Sequence of chain 1.B:
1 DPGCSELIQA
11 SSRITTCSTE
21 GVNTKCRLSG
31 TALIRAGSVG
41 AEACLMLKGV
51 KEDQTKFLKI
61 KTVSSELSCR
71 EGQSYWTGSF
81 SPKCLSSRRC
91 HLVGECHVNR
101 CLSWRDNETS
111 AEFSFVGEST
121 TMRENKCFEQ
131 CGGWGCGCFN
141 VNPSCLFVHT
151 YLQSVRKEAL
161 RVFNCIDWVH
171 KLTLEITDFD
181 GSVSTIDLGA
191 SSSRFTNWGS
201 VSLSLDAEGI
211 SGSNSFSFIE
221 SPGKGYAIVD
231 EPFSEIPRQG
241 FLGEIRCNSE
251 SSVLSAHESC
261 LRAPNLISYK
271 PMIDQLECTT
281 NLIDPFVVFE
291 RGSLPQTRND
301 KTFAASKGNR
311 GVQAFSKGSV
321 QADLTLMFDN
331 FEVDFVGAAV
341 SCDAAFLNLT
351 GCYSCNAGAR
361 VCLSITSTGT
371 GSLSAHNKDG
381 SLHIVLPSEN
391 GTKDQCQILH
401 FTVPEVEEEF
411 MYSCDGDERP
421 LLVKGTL

This small molecule binds to this protein.
Small molecule (SMILES): CC(=O)N[C@@H]1[C@@H](O)[C@H](O)[C@@H](CO)O[C@H]1O

Binding-site contacts:
Ligand atom C8 contacts residue ASN107 of chain 1.B at 4.3 Å.
Ligand atom C5 contacts residue ASN107 of chain 1.B at 3.7 Å.
Ligand atom O7 contacts residue ASN107 of chain 1.B at 4.2 Å.
Ligand atom O5 contacts residue ARG105 of chain 1.B at 4.2 Å.
Ligand atom C5 contacts residue ARG105 of chain 1.B at 4.0 Å.
Ligand atom C1 contacts residue ASN107 of chain 1.B at 1.4 Å.
Ligand atom C4 contacts residue ASN107 of chain 1.B at 4.2 Å.
Ligand atom O6 contacts residue ARG105 of chain 1.B at 4.2 Å.
Ligand atom C2 contacts residue ASN107 of chain 1.B at 2.4 Å.
Ligand atom C6 contacts residue ARG105 of chain 1.B at 3.4 Å.
Ligand atom O5 contacts residue ASN107 of chain 1.B at 2.5 Å (h-bond).
Ligand atom C7 contacts residue ASN107 of chain 1.B at 3.5 Å.
Ligand atom N2 contacts residue ASN107 of chain 1.B at 2.5 Å (h-bond).
Ligand atom C3 contacts residue ASN107 of chain 1.B at 3.6 Å.